This protein binds this small molecule.
Small molecule (SMILES): CC(=O)N[C@H]1[C@H](O[C@H]2[C@H](O)[C@@H](NC(C)=O)CO[C@@H]2CO)O[C@H](CO)[C@@H](O[C@@H]2O[C@H](CO)[C@@H](O)[C@H](O)[C@@H]2O)[C@@H]1O

Sequence of chain 1.A:
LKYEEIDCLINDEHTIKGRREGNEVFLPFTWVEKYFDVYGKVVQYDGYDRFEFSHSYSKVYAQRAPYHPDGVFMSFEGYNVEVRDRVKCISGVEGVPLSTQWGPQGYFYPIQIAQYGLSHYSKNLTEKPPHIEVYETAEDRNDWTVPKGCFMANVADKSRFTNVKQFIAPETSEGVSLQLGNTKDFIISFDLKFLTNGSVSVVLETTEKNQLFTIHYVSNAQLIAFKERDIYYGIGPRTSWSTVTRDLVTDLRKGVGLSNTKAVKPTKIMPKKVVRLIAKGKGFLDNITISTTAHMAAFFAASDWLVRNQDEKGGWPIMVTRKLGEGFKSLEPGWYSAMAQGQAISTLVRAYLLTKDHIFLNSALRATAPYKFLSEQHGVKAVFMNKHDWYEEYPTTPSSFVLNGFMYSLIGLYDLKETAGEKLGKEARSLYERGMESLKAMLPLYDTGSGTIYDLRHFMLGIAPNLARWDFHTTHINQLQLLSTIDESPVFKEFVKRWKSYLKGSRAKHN

Binding-site contacts:
Ligand atom C5 contacts residue ASN303 of chain 1.A at 3.6 Å.
Ligand atom O6 contacts residue PHE177 of chain 1.A at 3.9 Å.
Ligand atom C7 contacts residue ASP207 of chain 1.A at 3.6 Å.
Ligand atom C2 contacts residue ASP207 of chain 1.A at 3.8 Å.
Ligand atom C7 contacts residue ARG176 of chain 1.A at 3.9 Å.
Ligand atom C1 contacts residue ASP302 of chain 1.A at 3.4 Å.
Ligand atom C1 contacts residue ASN303 of chain 1.A at 1.4 Å.
Ligand atom N2 contacts residue ASP207 of chain 1.A at 3.7 Å.
Ligand atom C2 contacts residue ASN303 of chain 1.A at 2.5 Å.
Ligand atom O7 contacts residue ARG176 of chain 1.A at 2.9 Å (salt-bridge).
Ligand atom O5 contacts residue ASN303 of chain 1.A at 2.3 Å (h-bond).
Ligand atom O6 contacts residue BMA3 of chain 1.D at 4.0 Å.
Ligand atom N2 contacts residue ASP302 of chain 1.A at 2.6 Å (salt-bridge).
Ligand atom C3 contacts residue ARG176 of chain 1.A at 3.7 Å.
Ligand atom C2 contacts residue ASP302 of chain 1.A at 3.5 Å.
Ligand atom C1 contacts residue ASP207 of chain 1.A at 3.8 Å.
Ligand atom O3 contacts residue ARG176 of chain 1.A at 2.7 Å (salt-bridge).
Ligand atom N2 contacts residue THR178 of chain 1.A at 3.5 Å.
Ligand atom C8 contacts residue TRP257 of chain 1.A at 3.5 Å (hydrophobic).
Ligand atom N2 contacts residue ASN303 of chain 1.A at 3.0 Å (h-bond).
Ligand atom C7 contacts residue ASP302 of chain 1.A at 3.5 Å.
Ligand atom O5 contacts residue ARG176 of chain 1.A at 3.6 Å.
Ligand atom C8 contacts residue VAL180 of chain 1.A at 4.0 Å (hydrophobic).
Ligand atom C3 contacts residue THR178 of chain 1.A at 3.6 Å.
Ligand atom C3 contacts residue ASP302 of chain 1.A at 4.2 Å.
Ligand atom O4 contacts residue PHE177 of chain 1.A at 4.1 Å.
Ligand atom C7 contacts residue ASN303 of chain 1.A at 3.9 Å.
Ligand atom C2 contacts residue THR178 of chain 1.A at 4.1 Å.
Ligand atom O6 contacts residue MAN4 of chain 1.D at 3.5 Å.
Ligand atom C2 contacts residue ARG176 of chain 1.A at 4.1 Å.
Ligand atom C8 contacts residue ASP302 of chain 1.A at 3.6 Å.
Ligand atom C8 contacts residue ASP207 of chain 1.A at 4.0 Å.
Ligand atom C3 contacts residue ASN303 of chain 1.A at 3.9 Å.
Ligand atom O4 contacts residue ARG176 of chain 1.A at 4.0 Å.
Ligand atom O7 contacts residue ASP207 of chain 1.A at 3.4 Å (salt-bridge).
Ligand atom O4 contacts residue PHE177 of chain 1.A at 4.0 Å.
Ligand atom C6 contacts residue PHE177 of chain 1.A at 3.8 Å (hydrophobic).
Ligand atom O3 contacts residue THR178 of chain 1.A at 3.8 Å.
Ligand atom O7 contacts residue PHE177 of chain 1.A at 3.1 Å (h-bond).
Ligand atom O6 contacts residue ARG176 of chain 1.A at 3.4 Å (salt-bridge).